Binding-site contacts:
Ligand atom C6 contacts residue ASN86 of chain 1.A at 4.0 Å.
Ligand atom C8 contacts residue SER110 of chain 1.A at 4.3 Å.
Ligand atom O3 contacts residue ASN60 of chain 1.A at 3.7 Å.
Ligand atom O5 contacts residue ASN86 of chain 1.A at 2.4 Å (h-bond).
Ligand atom C4 contacts residue ASN86 of chain 1.A at 4.0 Å.
Ligand atom O3 contacts residue ASN85 of chain 1.A at 3.7 Å.
Ligand atom C5 contacts residue ASN86 of chain 1.A at 3.6 Å.
Ligand atom C2 contacts residue SER84 of chain 1.A at 3.8 Å.
Ligand atom C5 contacts residue GLU62 of chain 1.A at 4.1 Å.
Ligand atom C2 contacts residue ASN60 of chain 1.A at 3.4 Å.
Ligand atom O2 contacts residue SER84 of chain 1.A at 3.0 Å (h-bond).
Ligand atom C3 contacts residue ASN86 of chain 1.A at 3.8 Å.
Ligand atom C3 contacts residue ASN86 of chain 1.A at 4.4 Å.
Ligand atom O7 contacts residue ASN86 of chain 1.A at 4.3 Å.
Ligand atom O3 contacts residue GLU62 of chain 1.A at 3.0 Å (salt-bridge).
Ligand atom O5 contacts residue ASN85 of chain 1.A at 3.9 Å.
Ligand atom O3 contacts residue ALA61 of chain 1.A at 3.8 Å.
Ligand atom O2 contacts residue ASN60 of chain 1.A at 2.6 Å (h-bond).
Ligand atom C3 contacts residue SER84 of chain 1.A at 3.3 Å.
Ligand atom O7 contacts residue SER110 of chain 1.A at 4.1 Å.
Ligand atom C7 contacts residue SER110 of chain 1.A at 4.2 Å.
Ligand atom C5 contacts residue ASN86 of chain 1.A at 3.7 Å.
Ligand atom C7 contacts residue ASN86 of chain 1.A at 3.8 Å.
Ligand atom O4 contacts residue GLU62 of chain 1.A at 2.7 Å (salt-bridge).
Ligand atom N2 contacts residue ASN86 of chain 1.A at 2.9 Å (h-bond).
Ligand atom C1 contacts residue ASN85 of chain 1.A at 4.2 Å.
Ligand atom C4 contacts residue ASN86 of chain 1.A at 4.3 Å.
Ligand atom C2 contacts residue ASN86 of chain 1.A at 2.5 Å.
Ligand atom C1 contacts residue ASN86 of chain 1.A at 1.4 Å.
Ligand atom C3 contacts residue ASN85 of chain 1.A at 4.2 Å.
Ligand atom C6 contacts residue GLU62 of chain 1.A at 3.5 Å.
Ligand atom C3 contacts residue ASN60 of chain 1.A at 4.2 Å.
Ligand atom C3 contacts residue GLU62 of chain 1.A at 4.2 Å.
Ligand atom O3 contacts residue SER84 of chain 1.A at 2.8 Å (h-bond).
Ligand atom C4 contacts residue GLU62 of chain 1.A at 3.6 Å.

Sequence of chain 1.A:
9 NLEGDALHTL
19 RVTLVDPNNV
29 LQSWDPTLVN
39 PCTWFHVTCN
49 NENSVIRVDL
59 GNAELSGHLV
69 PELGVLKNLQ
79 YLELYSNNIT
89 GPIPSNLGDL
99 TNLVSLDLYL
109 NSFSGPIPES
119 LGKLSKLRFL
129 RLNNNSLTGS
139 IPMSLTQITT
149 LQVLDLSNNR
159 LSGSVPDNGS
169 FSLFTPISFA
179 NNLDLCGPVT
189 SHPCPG

This small molecule binds to this protein.
Small molecule (SMILES): CC(=O)N[C@H]1[C@H](O[C@H]2[C@H](O)[C@@H](NC(C)=O)CO[C@@H]2CO[C@@H]2O[C@@H](C)[C@@H](O)[C@@H](O)[C@@H]2O)O[C@H](CO)[C@@H](O[C@@H]2O[C@H](CO)[C@@H](O)[C@H](O)[C@@H]2O)[C@@H]1O